Sequence of chain 26.C:
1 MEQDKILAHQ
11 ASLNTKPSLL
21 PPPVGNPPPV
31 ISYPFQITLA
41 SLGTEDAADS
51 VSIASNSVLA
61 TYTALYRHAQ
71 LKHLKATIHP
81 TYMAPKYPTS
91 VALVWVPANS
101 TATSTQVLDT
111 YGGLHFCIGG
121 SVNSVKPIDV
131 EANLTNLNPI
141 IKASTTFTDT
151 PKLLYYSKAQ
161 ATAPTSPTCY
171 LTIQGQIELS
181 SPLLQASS

This small molecule binds to this protein.
Small molecule (SMILES): O=c1ccn([C@@H]2O[C@H](CO[P](=O)(O)O[C@H]3[C@@H](O)[C@H](n4ccc(=O)[nH]c4=O)O[C@@H]3COP(=O)(O)O)[C@@H](O)[C@H]2O)c(=O)[nH]1

Sequence of chain 30.C:
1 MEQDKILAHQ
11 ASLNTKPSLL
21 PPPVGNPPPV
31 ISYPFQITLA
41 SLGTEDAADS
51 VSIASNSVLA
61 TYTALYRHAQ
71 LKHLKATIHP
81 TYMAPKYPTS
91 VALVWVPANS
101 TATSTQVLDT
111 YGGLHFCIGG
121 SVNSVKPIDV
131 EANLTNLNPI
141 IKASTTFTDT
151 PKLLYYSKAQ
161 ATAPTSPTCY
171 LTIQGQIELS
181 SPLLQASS

Binding-site contacts:
Ligand atom N1 contacts residue GLY113 of chain 30.C at 2.8 Å.
Ligand atom O2' contacts residue TRP95 of chain 30.C at 2.5 Å.
Ligand atom C4 contacts residue GLY113 of chain 30.C at 1.2 Å.
Ligand atom N3 contacts residue GLY113 of chain 30.C at 2.1 Å.
Ligand atom N1 contacts residue GLY112 of chain 30.C at 2.9 Å (h-bond).
Ligand atom C5 contacts residue THR110 of chain 30.C at 2.9 Å.
Ligand atom O4 contacts residue VAL107 of chain 30.C at 1.8 Å.
Ligand atom C1' contacts residue TRP95 of chain 30.C at 2.4 Å (hydrophobic).
Ligand atom O4 contacts residue GLU131 of chain 30.C at 2.6 Å (salt-bridge).
Ligand atom O4 contacts residue LEU114 of chain 30.C at 2.8 Å (h-bond).
Ligand atom O5' contacts residue ASN133 of chain 30.C at 2.9 Å (h-bond).
Ligand atom OP1 contacts residue ASN136 of chain 30.C at 2.4 Å (h-bond).
Ligand atom C2 contacts residue VAL94 of chain 30.C at 1.7 Å (hydrophobic).
Ligand atom N3 contacts residue LEU93 of chain 30.C at 1.6 Å (h-bond).
Ligand atom N3 contacts residue VAL107 of chain 30.C at 2.9 Å.
Ligand atom C4 contacts residue LEU114 of chain 30.C at 2.8 Å (hydrophobic).
Ligand atom C5 contacts residue VAL94 of chain 30.C at 2.5 Å (hydrophobic).
Ligand atom C4' contacts residue TRP95 of chain 30.C at 3.0 Å (hydrophobic).
Ligand atom O4' contacts residue TRP95 of chain 30.C at 2.8 Å (h-bond).
Ligand atom C6 contacts residue VAL94 of chain 30.C at 1.8 Å (hydrophobic).
Ligand atom C2 contacts residue GLY113 of chain 30.C at 2.8 Å.
Ligand atom C6 contacts residue GLY112 of chain 30.C at 2.2 Å.
Ligand atom C5 contacts residue GLY113 of chain 30.C at 1.2 Å.
Ligand atom N3 contacts residue VAL94 of chain 30.C at 2.3 Å.
Ligand atom C4 contacts residue VAL107 of chain 30.C at 2.6 Å (hydrophobic).
Ligand atom C6 contacts residue GLY113 of chain 30.C at 1.8 Å.
Ligand atom O3' contacts residue GLU131 of chain 30.C at 2.8 Å (salt-bridge).
Ligand atom OP2 contacts residue ASN133 of chain 30.C at 2.5 Å.
Ligand atom C6 contacts residue TYR111 of chain 30.C at 3.1 Å (hydrophobic).
Ligand atom C5 contacts residue GLY112 of chain 30.C at 2.6 Å.
Ligand atom C4 contacts residue VAL94 of chain 30.C at 2.8 Å (hydrophobic).
Ligand atom O4 contacts residue GLY113 of chain 30.C at 2.0 Å.
Ligand atom C2 contacts residue LEU93 of chain 30.C at 2.0 Å (hydrophobic).
Ligand atom O2 contacts residue LEU93 of chain 30.C at 1.9 Å (h-bond).
Ligand atom O4' contacts residue VAL94 of chain 30.C at 2.7 Å.
Ligand atom N1 contacts residue VAL94 of chain 30.C at 1.9 Å.
Ligand atom C1' contacts residue VAL94 of chain 30.C at 2.6 Å (hydrophobic).
Ligand atom O2 contacts residue VAL94 of chain 30.C at 1.5 Å.
Ligand atom N3 contacts residue LEU114 of chain 30.C at 2.9 Å (h-bond).
Ligand atom C4 contacts residue LEU93 of chain 30.C at 2.9 Å (hydrophobic).

Sequence of chain 30.D:
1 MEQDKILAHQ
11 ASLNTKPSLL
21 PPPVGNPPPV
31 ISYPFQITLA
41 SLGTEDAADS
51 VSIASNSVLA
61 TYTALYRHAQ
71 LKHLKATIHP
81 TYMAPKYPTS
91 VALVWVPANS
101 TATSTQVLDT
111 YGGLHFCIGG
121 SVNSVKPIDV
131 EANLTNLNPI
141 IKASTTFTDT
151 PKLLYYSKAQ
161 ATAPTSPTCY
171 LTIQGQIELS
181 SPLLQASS